A protein and the small-molecule ligand that binds it are described below.
Small molecule (SMILES): CC(=O)N[C@@H]1[C@@H](O)[C@H](O)[C@@H](CO)O[C@H]1O

Sequence of chain 1.C:
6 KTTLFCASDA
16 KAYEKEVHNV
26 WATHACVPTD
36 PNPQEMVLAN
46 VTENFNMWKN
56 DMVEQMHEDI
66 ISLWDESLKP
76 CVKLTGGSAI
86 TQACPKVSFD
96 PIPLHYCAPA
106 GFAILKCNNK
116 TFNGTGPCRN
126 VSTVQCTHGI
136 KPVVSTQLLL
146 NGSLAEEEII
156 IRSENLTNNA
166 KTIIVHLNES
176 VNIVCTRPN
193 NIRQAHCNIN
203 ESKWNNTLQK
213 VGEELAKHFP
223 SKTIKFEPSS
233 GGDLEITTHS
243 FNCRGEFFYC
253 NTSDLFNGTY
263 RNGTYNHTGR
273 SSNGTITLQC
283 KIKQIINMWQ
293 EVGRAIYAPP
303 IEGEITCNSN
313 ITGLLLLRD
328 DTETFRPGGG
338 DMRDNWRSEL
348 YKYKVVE

Binding-site contacts:
Ligand atom C2 contacts residue SER311 of chain 1.C at 3.8 Å.
Ligand atom C3 contacts residue ASN310 of chain 1.C at 4.1 Å.
Ligand atom O5 contacts residue ASN310 of chain 1.C at 4.2 Å.
Ligand atom O4 contacts residue ASN310 of chain 1.C at 4.2 Å.
Ligand atom C7 contacts residue SER311 of chain 1.C at 3.9 Å.
Ligand atom C7 contacts residue ASN244 of chain 1.C at 4.4 Å.
Ligand atom N2 contacts residue ASN146 of chain 1.C at 2.9 Å (h-bond).
Ligand atom C3 contacts residue SER311 of chain 1.C at 4.0 Å.
Ligand atom C8 contacts residue ASN244 of chain 1.C at 3.9 Å.
Ligand atom C8 contacts residue SER311 of chain 1.C at 3.9 Å.
Ligand atom O5 contacts residue ASN146 of chain 1.C at 2.3 Å (h-bond).
Ligand atom C3 contacts residue ASN146 of chain 1.C at 3.8 Å.
Ligand atom C8 contacts residue LEU145 of chain 1.C at 3.7 Å (hydrophobic).
Ligand atom O7 contacts residue PRO96 of chain 1.C at 3.6 Å.
Ligand atom O3 contacts residue CYS309 of chain 1.C at 3.1 Å (h-bond).
Ligand atom C4 contacts residue ASP95 of chain 1.C at 3.9 Å.
Ligand atom C2 contacts residue ASN146 of chain 1.C at 2.5 Å.
Ligand atom C1 contacts residue ASN146 of chain 1.C at 1.4 Å.
Ligand atom C1 contacts residue SER311 of chain 1.C at 4.0 Å.
Ligand atom N2 contacts residue SER311 of chain 1.C at 3.0 Å (h-bond).
Ligand atom C4 contacts residue ASN310 of chain 1.C at 4.1 Å.
Ligand atom C5 contacts residue ASN310 of chain 1.C at 3.5 Å.
Ligand atom C5 contacts residue ASN146 of chain 1.C at 3.6 Å.
Ligand atom C7 contacts residue VAL138 of chain 1.C at 4.4 Å (hydrophobic).
Ligand atom C3 contacts residue ASP95 of chain 1.C at 4.4 Å.
Ligand atom O6 contacts residue LYS136 of chain 1.C at 3.4 Å (salt-bridge).
Ligand atom C4 contacts residue ASN146 of chain 1.C at 4.2 Å.
Ligand atom O7 contacts residue ASN146 of chain 1.C at 4.1 Å.
Ligand atom C6 contacts residue ASN310 of chain 1.C at 4.4 Å.
Ligand atom O5 contacts residue LYS136 of chain 1.C at 3.5 Å (salt-bridge).
Ligand atom C7 contacts residue ASN146 of chain 1.C at 3.8 Å.
Ligand atom O7 contacts residue ASN244 of chain 1.C at 4.2 Å.
Ligand atom C8 contacts residue VAL138 of chain 1.C at 3.8 Å (hydrophobic).
Ligand atom C1 contacts residue LYS136 of chain 1.C at 4.1 Å.
Ligand atom C8 contacts residue PHE243 of chain 1.C at 4.4 Å (hydrophobic).
Ligand atom C1 contacts residue ASN310 of chain 1.C at 4.1 Å.
Ligand atom C3 contacts residue CYS309 of chain 1.C at 4.2 Å (hydrophobic).
Ligand atom O3 contacts residue ASP95 of chain 1.C at 4.1 Å.
Ligand atom O4 contacts residue ASP95 of chain 1.C at 4.5 Å.